Binding-site contacts:
Ligand atom C7 contacts residue THR148 of chain 1.A at 4.2 Å.
Ligand atom O4 contacts residue MET144 of chain 1.A at 3.5 Å.
Ligand atom C3 contacts residue ASN146 of chain 1.A at 3.9 Å.
Ligand atom C5 contacts residue MET144 of chain 1.A at 4.4 Å (hydrophobic).
Ligand atom N2 contacts residue THR148 of chain 1.A at 3.1 Å (h-bond).
Ligand atom C5 contacts residue ASN146 of chain 1.A at 3.8 Å.
Ligand atom N2 contacts residue ASN146 of chain 1.A at 2.9 Å (h-bond).
Ligand atom C3 contacts residue THR148 of chain 1.A at 4.2 Å.
Ligand atom C2 contacts residue THR148 of chain 1.A at 3.8 Å.
Ligand atom C1 contacts residue THR148 of chain 1.A at 3.4 Å.
Ligand atom O5 contacts residue ASN146 of chain 1.A at 2.5 Å (h-bond).
Ligand atom C8 contacts residue GLU147 of chain 1.A at 4.0 Å.
Ligand atom C4 contacts residue ASN146 of chain 1.A at 4.3 Å.
Ligand atom C6 contacts residue MET144 of chain 1.A at 3.2 Å (hydrophobic).
Ligand atom C4 contacts residue MET144 of chain 1.A at 4.0 Å (hydrophobic).
Ligand atom C2 contacts residue ASN146 of chain 1.A at 2.5 Å.
Ligand atom C8 contacts residue THR148 of chain 1.A at 4.2 Å.
Ligand atom C1 contacts residue ASN146 of chain 1.A at 1.5 Å.
Ligand atom C6 contacts residue VAL145 of chain 1.A at 4.4 Å (hydrophobic).
Ligand atom C7 contacts residue ASN146 of chain 1.A at 3.6 Å.
Ligand atom O7 contacts residue ASN146 of chain 1.A at 3.9 Å.

Sequence of chain 1.A:
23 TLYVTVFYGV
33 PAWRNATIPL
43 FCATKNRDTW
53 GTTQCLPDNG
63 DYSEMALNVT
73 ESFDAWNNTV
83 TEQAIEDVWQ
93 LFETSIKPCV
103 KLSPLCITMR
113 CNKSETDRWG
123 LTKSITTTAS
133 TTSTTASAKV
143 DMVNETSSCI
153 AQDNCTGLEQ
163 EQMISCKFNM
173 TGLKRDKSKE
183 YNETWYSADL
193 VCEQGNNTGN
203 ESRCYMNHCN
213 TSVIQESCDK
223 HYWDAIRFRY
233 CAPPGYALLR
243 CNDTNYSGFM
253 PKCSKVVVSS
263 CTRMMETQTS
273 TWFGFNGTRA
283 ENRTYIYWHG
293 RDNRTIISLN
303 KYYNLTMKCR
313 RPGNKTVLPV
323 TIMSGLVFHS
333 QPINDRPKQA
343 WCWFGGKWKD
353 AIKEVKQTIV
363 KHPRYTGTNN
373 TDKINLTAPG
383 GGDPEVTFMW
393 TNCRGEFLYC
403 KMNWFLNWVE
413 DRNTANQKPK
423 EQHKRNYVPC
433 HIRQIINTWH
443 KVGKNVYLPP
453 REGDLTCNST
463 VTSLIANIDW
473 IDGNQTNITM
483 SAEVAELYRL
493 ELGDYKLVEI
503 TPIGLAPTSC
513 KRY

A protein and the small-molecule ligand that binds it are described below.
Small molecule (SMILES): CC(=O)N[C@H]1[C@H](O[C@H]2[C@H](O)[C@@H](NC(C)=O)CO[C@@H]2CO[C@@H]2O[C@@H](C)[C@@H](O)[C@@H](O)[C@@H]2O)O[C@H](CO)[C@@H](O)[C@@H]1O